Sequence of chain 1.A:
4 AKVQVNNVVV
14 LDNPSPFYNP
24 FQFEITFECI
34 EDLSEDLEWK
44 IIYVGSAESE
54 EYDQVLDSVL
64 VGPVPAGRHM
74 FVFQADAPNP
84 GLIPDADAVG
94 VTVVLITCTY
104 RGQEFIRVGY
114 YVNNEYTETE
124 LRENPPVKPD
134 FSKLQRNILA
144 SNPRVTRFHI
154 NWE

Binding-site contacts:
Ligand atom CD contacts residue GLU51 of chain 1.A at 3.7 Å.
Ligand atom O contacts residue GLU51 of chain 1.A at 3.6 Å.
Ligand atom C contacts residue ARG110 of chain 1.A at 3.6 Å.
Ligand atom NH1 contacts residue ASP56 of chain 1.A at 2.9 Å (salt-bridge).
Ligand atom CE contacts residue ASP90 of chain 1.A at 3.6 Å.
Ligand atom CD1 contacts residue TYR114 of chain 1.A at 3.6 Å (hydrophobic).
Ligand atom O contacts residue SO41 of chain 1.H at 3.2 Å (h-bond).
Ligand atom NZ contacts residue GLU51 of chain 1.A at 2.8 Å (salt-bridge).
Ligand atom NZ contacts residue ASP90 of chain 1.A at 2.9 Å (salt-bridge).
Ligand atom N contacts residue GOL1 of chain 1.O at 3.3 Å (h-bond).
Ligand atom CE contacts residue GLU51 of chain 1.A at 3.3 Å.
Ligand atom C contacts residue ARG110 of chain 1.A at 3.4 Å.
Ligand atom C3 contacts residue ALA50 of chain 1.A at 3.7 Å (hydrophobic).
Ligand atom O contacts residue ARG110 of chain 1.A at 2.3 Å (salt-bridge).
Ligand atom C3 contacts residue VAL94 of chain 1.A at 3.5 Å (hydrophobic).
Ligand atom CZ contacts residue GLU53 of chain 1.A at 3.7 Å.
Ligand atom N contacts residue GOL1 of chain 1.O at 2.8 Å (h-bond).
Ligand atom CD1 contacts residue ARG147 of chain 1.A at 3.5 Å.
Ligand atom O contacts residue ARG110 of chain 1.A at 2.9 Å (salt-bridge).
Ligand atom CB contacts residue GOL1 of chain 1.O at 3.5 Å.
Ligand atom NH1 contacts residue GLU53 of chain 1.A at 3.4 Å.
Ligand atom NZ contacts residue ALA89 of chain 1.A at 3.7 Å.
Ligand atom CG1 contacts residue GLY112 of chain 1.A at 3.6 Å.
Ligand atom N contacts residue GOL1 of chain 1.O at 3.4 Å.
Ligand atom NH2 contacts residue ASP56 of chain 1.A at 2.7 Å (salt-bridge).
Ligand atom CZ contacts residue SO41 of chain 1.H at 3.4 Å.
Ligand atom O contacts residue ARG147 of chain 1.A at 3.7 Å.
Ligand atom C contacts residue GLU51 of chain 1.A at 3.7 Å.
Ligand atom CG contacts residue GLU51 of chain 1.A at 3.3 Å.
Ligand atom NH2 contacts residue SO41 of chain 1.H at 3.0 Å (h-bond).
Ligand atom NH2 contacts residue SO41 of chain 1.H at 2.8 Å (h-bond).
Ligand atom CM contacts residue ALA50 of chain 1.A at 3.5 Å (hydrophobic).
Ligand atom O contacts residue TYR114 of chain 1.A at 3.1 Å (h-bond).
Ligand atom NH1 contacts residue SO41 of chain 1.H at 3.0 Å (h-bond).
Ligand atom CA contacts residue GOL1 of chain 1.O at 3.7 Å.
Ligand atom CD1 contacts residue GOL1 of chain 1.O at 3.6 Å.
Ligand atom CZ contacts residue SO41 of chain 1.H at 3.4 Å.
Ligand atom NE contacts residue SO41 of chain 1.H at 2.9 Å (h-bond).
Ligand atom CB contacts residue GLU51 of chain 1.A at 3.7 Å.
Ligand atom CZ contacts residue ASP56 of chain 1.A at 3.5 Å.

This small molecule binds to this protein.
Small molecule (SMILES): CC[C@H](C)[C@H](NC(=O)[C@H](CCCN=C(N)N)NC(=O)NC[C@H](CCC(N)=O)NC(=O)NC[C@H](CC(C)C)NC(=O)NC[C@H](CCCN=C(N)N)NC(=O)NC[C@H](Cc1cccc2ccccc12)NC(=O)[C@H](CCCCN)NC(=O)[C@@H](N)CCC(=O)O)C(=O)N[C@@H](C)C=O